Sequence of chain 1.A:
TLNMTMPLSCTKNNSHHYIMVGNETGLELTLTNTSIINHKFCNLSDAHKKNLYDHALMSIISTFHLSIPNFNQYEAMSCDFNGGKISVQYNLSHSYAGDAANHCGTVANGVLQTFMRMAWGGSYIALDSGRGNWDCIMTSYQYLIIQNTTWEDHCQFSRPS

The protein below binds the small molecule below.
Small molecule (SMILES): CC(=O)N[C@H]1[C@H](O[C@H]2[C@H](O)[C@@H](NC(C)=O)CO[C@@H]2CO)O[C@H](CO)[C@@H](O)[C@@H]1O

Binding-site contacts:
Ligand atom C5 contacts residue ASN102 of chain 1.A at 3.7 Å.
Ligand atom C2 contacts residue ASN49 of chain 1.A at 3.9 Å.
Ligand atom C5 contacts residue LYS51 of chain 1.A at 3.5 Å.
Ligand atom C7 contacts residue SER89 of chain 1.A at 3.8 Å.
Ligand atom O6 contacts residue LYS51 of chain 1.A at 3.3 Å (salt-bridge).
Ligand atom N2 contacts residue ASN102 of chain 1.A at 2.8 Å (h-bond).
Ligand atom C2 contacts residue ASN102 of chain 1.A at 2.4 Å.
Ligand atom N2 contacts residue LYS51 of chain 1.A at 3.8 Å.
Ligand atom O5 contacts residue ASN102 of chain 1.A at 2.4 Å (h-bond).
Ligand atom C3 contacts residue ASN102 of chain 1.A at 3.8 Å.
Ligand atom N2 contacts residue HIS50 of chain 1.A at 3.9 Å.
Ligand atom C2 contacts residue LYS51 of chain 1.A at 3.8 Å.
Ligand atom C6 contacts residue LYS51 of chain 1.A at 3.9 Å.
Ligand atom C6 contacts residue TYR154 of chain 1.A at 3.3 Å (hydrophobic).
Ligand atom O5 contacts residue TYR154 of chain 1.A at 3.4 Å (h-bond).
Ligand atom O3 contacts residue HIS50 of chain 1.A at 3.1 Å (h-bond).
Ligand atom O5 contacts residue ASN49 of chain 1.A at 2.7 Å (h-bond).
Ligand atom C3 contacts residue HIS50 of chain 1.A at 3.9 Å.
Ligand atom C1 contacts residue LYS51 of chain 1.A at 3.5 Å.
Ligand atom N2 contacts residue SER89 of chain 1.A at 3.6 Å (h-bond).
Ligand atom C8 contacts residue SER89 of chain 1.A at 3.1 Å.
Ligand atom C1 contacts residue ASN102 of chain 1.A at 1.4 Å.
Ligand atom C1 contacts residue TYR154 of chain 1.A at 3.8 Å (hydrophobic).
Ligand atom O3 contacts residue LYS51 of chain 1.A at 2.8 Å (salt-bridge).
Ligand atom C8 contacts residue MET88 of chain 1.A at 3.5 Å (hydrophobic).
Ligand atom C6 contacts residue ASN49 of chain 1.A at 3.5 Å.
Ligand atom O7 contacts residue LYS51 of chain 1.A at 3.2 Å.
Ligand atom O7 contacts residue ASN102 of chain 1.A at 3.3 Å (h-bond).
Ligand atom C5 contacts residue ASN49 of chain 1.A at 3.5 Å.
Ligand atom C3 contacts residue LYS51 of chain 1.A at 3.4 Å.
Ligand atom O4 contacts residue LYS51 of chain 1.A at 3.9 Å.
Ligand atom C7 contacts residue LYS51 of chain 1.A at 3.5 Å.
Ligand atom O3 contacts residue ASN49 of chain 1.A at 3.9 Å.
Ligand atom O5 contacts residue LYS51 of chain 1.A at 3.1 Å (salt-bridge).
Ligand atom C7 contacts residue ASN102 of chain 1.A at 3.2 Å.
Ligand atom C4 contacts residue ASN49 of chain 1.A at 3.8 Å.
Ligand atom O4 contacts residue ASN49 of chain 1.A at 3.6 Å.
Ligand atom C1 contacts residue ASN49 of chain 1.A at 3.6 Å.
Ligand atom C5 contacts residue TYR154 of chain 1.A at 3.5 Å (hydrophobic).
Ligand atom C4 contacts residue LYS51 of chain 1.A at 3.3 Å.